Sequence of chain 34.C:
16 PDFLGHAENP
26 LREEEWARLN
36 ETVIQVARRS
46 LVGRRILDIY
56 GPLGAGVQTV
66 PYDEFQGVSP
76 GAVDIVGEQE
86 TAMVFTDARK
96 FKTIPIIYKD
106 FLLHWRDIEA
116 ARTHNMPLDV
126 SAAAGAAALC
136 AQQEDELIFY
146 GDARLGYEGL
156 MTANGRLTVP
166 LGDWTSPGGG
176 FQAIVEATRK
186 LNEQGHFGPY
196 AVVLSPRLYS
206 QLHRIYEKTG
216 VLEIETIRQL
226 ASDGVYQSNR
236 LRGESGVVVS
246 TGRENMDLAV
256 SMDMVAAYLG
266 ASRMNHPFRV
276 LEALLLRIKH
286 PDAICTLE

The protein below binds the small molecule below.
Small molecule (SMILES): CC(C)C[C@H](NC(=O)CN)C(=O)N[C@H](C(=O)N[C@H](C(=O)NCC(=O)N[C@@H](CO)C(=O)N[C@@H](CC(C)C)C(=O)N[C@@H](CCCN=C(N)N)C(=O)NCC=O)C(C)C)[C@@H](C)O

Binding-site contacts:
Ligand atom N contacts residue ASP258 of chain 34.C at 3.7 Å.
Ligand atom N contacts residue ASP258 of chain 34.C at 3.3 Å (salt-bridge).
Ligand atom N contacts residue ASP258 of chain 34.C at 3.2 Å (salt-bridge).
Ligand atom O contacts residue ILE39 of chain 34.C at 3.5 Å.
Ligand atom NH1 contacts residue ARG50 of chain 34.C at 3.7 Å.
Ligand atom CG2 contacts residue MET259 of chain 34.C at 3.7 Å (hydrophobic).
Ligand atom CB contacts residue MET259 of chain 34.C at 3.5 Å (hydrophobic).
Ligand atom C contacts residue ASP258 of chain 34.C at 3.7 Å.
Ligand atom CA contacts residue ILE54 of chain 34.C at 3.7 Å (hydrophobic).
Ligand atom OG1 contacts residue MET259 of chain 34.C at 2.6 Å (h-bond).
Ligand atom O contacts residue ILE54 of chain 34.C at 3.4 Å.
Ligand atom N contacts residue ASP258 of chain 34.C at 2.9 Å (salt-bridge).
Ligand atom CA contacts residue ASP258 of chain 34.C at 3.3 Å.
Ligand atom NH1 contacts residue ASP228 of chain 34.C at 3.2 Å (salt-bridge).
Ligand atom CB contacts residue ASP258 of chain 34.C at 3.7 Å.
Ligand atom NH2 contacts residue ASP228 of chain 34.C at 2.5 Å (salt-bridge).
Ligand atom O contacts residue ARG43 of chain 34.C at 2.9 Å (salt-bridge).
Ligand atom CB contacts residue ARG49 of chain 34.C at 3.7 Å.
Ligand atom O contacts residue ARG43 of chain 34.C at 3.3 Å (salt-bridge).
Ligand atom CB contacts residue ARG49 of chain 34.C at 3.6 Å.
Ligand atom NH1 contacts residue ILE51 of chain 34.C at 3.5 Å (h-bond).
Ligand atom CB contacts residue ILE39 of chain 34.C at 3.7 Å (hydrophobic).
Ligand atom C contacts residue ILE39 of chain 34.C at 3.6 Å (hydrophobic).
Ligand atom N contacts residue ARG49 of chain 34.C at 3.5 Å (salt-bridge).
Ligand atom N contacts residue ARG49 of chain 34.C at 3.5 Å (salt-bridge).
Ligand atom NH1 contacts residue THR246 of chain 34.C at 3.5 Å.
Ligand atom CA contacts residue ARG49 of chain 34.C at 3.7 Å.
Ligand atom CG2 contacts residue ALA42 of chain 34.C at 3.7 Å (hydrophobic).
Ligand atom CD contacts residue ASP53 of chain 34.C at 3.3 Å.
Ligand atom C contacts residue ILE54 of chain 34.C at 3.7 Å (hydrophobic).
Ligand atom C contacts residue ARG49 of chain 34.C at 3.5 Å.
Ligand atom CD2 contacts residue ARG43 of chain 34.C at 3.7 Å.
Ligand atom CD1 contacts residue PRO57 of chain 34.C at 3.6 Å (hydrophobic).
Ligand atom O contacts residue ARG49 of chain 34.C at 3.0 Å (salt-bridge).
Ligand atom OG1 contacts residue ASP258 of chain 34.C at 3.5 Å.
Ligand atom NE contacts residue ASP53 of chain 34.C at 3.6 Å (salt-bridge).
Ligand atom O contacts residue ARG50 of chain 34.C at 3.7 Å.
Ligand atom N contacts residue ARG49 of chain 34.C at 3.7 Å.
Ligand atom NH2 contacts residue THR246 of chain 34.C at 2.8 Å (h-bond).
Ligand atom CZ contacts residue ASP228 of chain 34.C at 3.2 Å.